This protein binds this small molecule.
Small molecule (SMILES): CC(=O)N[C@@H]1[C@@H](O)[C@H](O)[C@@H](CO)O[C@H]1O

Sequence of chain 1.A:
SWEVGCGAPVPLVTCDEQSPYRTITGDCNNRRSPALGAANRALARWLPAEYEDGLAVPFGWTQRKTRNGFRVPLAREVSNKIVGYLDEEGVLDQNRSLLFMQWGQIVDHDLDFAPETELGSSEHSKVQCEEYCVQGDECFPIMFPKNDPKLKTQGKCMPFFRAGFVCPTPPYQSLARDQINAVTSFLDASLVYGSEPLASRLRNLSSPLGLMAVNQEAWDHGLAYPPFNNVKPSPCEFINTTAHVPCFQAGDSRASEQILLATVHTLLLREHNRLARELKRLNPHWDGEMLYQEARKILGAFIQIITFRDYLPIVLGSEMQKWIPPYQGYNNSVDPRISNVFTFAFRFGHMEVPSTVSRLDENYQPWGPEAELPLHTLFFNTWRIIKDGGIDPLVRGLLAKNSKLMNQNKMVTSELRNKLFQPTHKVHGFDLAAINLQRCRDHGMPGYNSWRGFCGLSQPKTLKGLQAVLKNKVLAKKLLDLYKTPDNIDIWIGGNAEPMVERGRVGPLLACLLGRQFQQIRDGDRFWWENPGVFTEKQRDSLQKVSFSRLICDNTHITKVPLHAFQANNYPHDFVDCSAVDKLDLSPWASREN

Binding-site contacts:
Ligand atom C1 contacts residue VAL335 of chain 1.A at 4.5 Å (hydrophobic).
Ligand atom C6 contacts residue SER334 of chain 1.A at 4.5 Å.
Ligand atom O5 contacts residue VAL335 of chain 1.A at 3.9 Å.
Ligand atom C3 contacts residue ASN332 of chain 1.A at 3.7 Å.
Ligand atom C1 contacts residue ASN332 of chain 1.A at 1.4 Å.
Ligand atom N2 contacts residue ASN332 of chain 1.A at 2.7 Å (h-bond).
Ligand atom C4 contacts residue ASN332 of chain 1.A at 4.3 Å.
Ligand atom C5 contacts residue ASN332 of chain 1.A at 3.7 Å.
Ligand atom C7 contacts residue ASN332 of chain 1.A at 3.8 Å.
Ligand atom O5 contacts residue ASN332 of chain 1.A at 2.4 Å (h-bond).
Ligand atom C1 contacts residue SER334 of chain 1.A at 4.2 Å.
Ligand atom O5 contacts residue SER334 of chain 1.A at 4.0 Å.
Ligand atom C2 contacts residue ASN332 of chain 1.A at 2.5 Å.
Ligand atom C5 contacts residue SER334 of chain 1.A at 3.9 Å.